Binding-site contacts:
Ligand atom C2 contacts residue DC2 of chain 1.A at 3.8 Å.
Ligand atom N4 contacts residue DG1 of chain 1.A at 3.2 Å (h-bond).
Ligand atom C2 contacts residue DC8 of chain 1.A at 3.7 Å.
Ligand atom O6 contacts residue DG1 of chain 1.A at 3.3 Å (h-bond).
Ligand atom N1 contacts residue DC4 of chain 1.A at 3.2 Å (h-bond).
Ligand atom N3 contacts residue SER33 of chain 1.C at 3.2 Å (h-bond).
Ligand atom N2 contacts residue ASN10 of chain 1.C at 3.4 Å (h-bond).
Ligand atom N3 contacts residue DG1 of chain 1.A at 3.2 Å (h-bond).
Ligand atom C5' contacts residue ARG66 of chain 1.C at 2.7 Å.
Ligand atom C4 contacts residue DA7 of chain 1.A at 3.7 Å.
Ligand atom N3 contacts residue DA3 of chain 1.A at 3.2 Å (h-bond).
Ligand atom C2 contacts residue SER33 of chain 1.C at 3.4 Å.
Ligand atom O6 contacts residue DC8 of chain 1.A at 3.2 Å (h-bond).
Ligand atom C2 contacts residue PHE12 of chain 1.C at 3.6 Å (hydrophobic).
Ligand atom O2 contacts residue DG1 of chain 1.A at 3.0 Å (h-bond).
Ligand atom O4' contacts residue ARG66 of chain 1.C at 3.6 Å.
Ligand atom O4 contacts residue DA6 of chain 1.A at 2.9 Å (h-bond).
Ligand atom O4' contacts residue PHE12 of chain 1.C at 3.3 Å.
Ligand atom O4 contacts residue DA3 of chain 1.A at 3.2 Å (h-bond).
Ligand atom N2 contacts residue DC2 of chain 1.A at 3.0 Å (h-bond).
Ligand atom O2 contacts residue PHE12 of chain 1.C at 2.6 Å.
Ligand atom C2 contacts residue DG1 of chain 1.A at 3.6 Å.
Ligand atom N2 contacts residue SER33 of chain 1.C at 2.7 Å (h-bond).
Ligand atom O3' contacts residue GLN62 of chain 1.C at 3.5 Å (h-bond).
Ligand atom N1 contacts residue DC8 of chain 1.A at 3.2 Å (h-bond).
Ligand atom N2 contacts residue DC4 of chain 1.A at 3.0 Å (h-bond).
Ligand atom O6 contacts residue DC4 of chain 1.A at 3.3 Å (h-bond).
Ligand atom N3 contacts residue DA7 of chain 1.A at 3.3 Å (h-bond).
Ligand atom C1' contacts residue PHE12 of chain 1.C at 3.7 Å (hydrophobic).
Ligand atom C4' contacts residue ARG66 of chain 1.C at 3.0 Å.
Ligand atom N3 contacts residue DA6 of chain 1.A at 3.2 Å (h-bond).
Ligand atom O2 contacts residue SER36 of chain 1.C at 3.3 Å (h-bond).
Ligand atom O4 contacts residue DA7 of chain 1.A at 2.8 Å (h-bond).
Ligand atom O6 contacts residue DC2 of chain 1.A at 3.2 Å (h-bond).
Ligand atom C4' contacts residue GLN62 of chain 1.C at 3.7 Å.
Ligand atom C4 contacts residue DA6 of chain 1.A at 3.7 Å.
Ligand atom N1 contacts residue DC2 of chain 1.A at 3.2 Å (h-bond).
Ligand atom O4 contacts residue DA5 of chain 1.A at 3.3 Å (h-bond).
Ligand atom N2 contacts residue DC8 of chain 1.A at 3.0 Å (h-bond).
Ligand atom N3 contacts residue DA5 of chain 1.A at 3.2 Å (h-bond).

Sequence of chain 1.C:
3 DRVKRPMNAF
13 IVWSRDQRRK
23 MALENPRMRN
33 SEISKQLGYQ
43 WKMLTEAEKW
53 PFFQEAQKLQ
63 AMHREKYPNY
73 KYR

The small molecule below binds the protein below.
Small molecule (SMILES): Cc1cn([C@H]2C[C@H](O[P](=O)(O)OC[C@H]3O[C@@H](n4cc(C)c(=O)[nH]c4=O)C[C@@H]3O[P](=O)(O)OC[C@H]3O[C@@H](n4cc(C)c(=O)[nH]c4=O)C[C@@H]3O[P](=O)(O)OC[C@H]3O[C@@H](n4cnc5c(=O)[nH]c(N)nc54)C[C@@H]3O[P](=O)(O)OC[C@H]3O[C@@H](n4cc(C)c(=O)[nH]c4=O)C[C@@H]3O[P](=O)(O)OC[C@H]3O[C@@H](n4cnc5c(=O)[nH]c(N)nc54)C[C@@H]3O[P](=O)(O)OC[C@H]3O[C@@H](n4ccc(N)nc4=O)C[C@@H]3O)[C@@H](CO[P](=O)(O)O[C@@H]3C[C@H](n4cnc5c(=O)[nH]c(N)nc54)O[C@@H]3CO)O2)c(=O)[nH]c1=O